Sequence of chain 1.B:
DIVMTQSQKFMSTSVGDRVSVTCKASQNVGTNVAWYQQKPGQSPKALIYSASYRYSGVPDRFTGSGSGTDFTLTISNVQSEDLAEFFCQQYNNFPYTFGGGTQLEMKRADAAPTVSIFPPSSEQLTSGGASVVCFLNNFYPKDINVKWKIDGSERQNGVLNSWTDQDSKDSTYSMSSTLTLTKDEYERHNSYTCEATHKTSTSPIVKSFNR

A protein and the small-molecule ligand that binds it are described below.
Small molecule (SMILES): CCC(=O)N(c1ccccc1)C1CCN(CCNC(=O)CCCC(=O)NCC(=O)NCC(=O)NCC(=O)NCC(=O)O)CC1

Binding-site contacts:
Ligand atom C16 contacts residue TYR91 of chain 1.B at 3.5 Å (hydrophobic).
Ligand atom N05 contacts residue TYR36 of chain 1.B at 3.6 Å (h-bond).
Ligand atom C01 contacts residue TRP110 of chain 1.A at 3.9 Å (hydrophobic).
Ligand atom C22 contacts residue TYR91 of chain 1.B at 3.3 Å (hydrophobic).
Ligand atom C43 contacts residue GLU99 of chain 1.A at 3.2 Å.
Ligand atom C16 contacts residue GLU99 of chain 1.A at 3.6 Å.
Ligand atom N15 contacts residue GLU99 of chain 1.A at 3.5 Å (salt-bridge).
Ligand atom N18 contacts residue GLU99 of chain 1.A at 2.7 Å (salt-bridge).
Ligand atom C14 contacts residue GLU99 of chain 1.A at 3.3 Å.
Ligand atom C10 contacts residue ASP108 of chain 1.A at 3.7 Å.
Ligand atom C07 contacts residue HIS35 of chain 1.A at 3.4 Å.
Ligand atom N15 contacts residue TYR91 of chain 1.B at 3.8 Å.
Ligand atom C03 contacts residue HIS35 of chain 1.A at 3.8 Å.
Ligand atom O25 contacts residue ASN32 of chain 1.B at 2.8 Å (h-bond).
Ligand atom C23 contacts residue ASN32 of chain 1.B at 3.6 Å.
Ligand atom C24 contacts residue ASN32 of chain 1.B at 3.4 Å.
Ligand atom C11 contacts residue TYR36 of chain 1.B at 3.4 Å (hydrophobic).
Ligand atom C06 contacts residue TYR36 of chain 1.B at 3.9 Å (hydrophobic).
Ligand atom C14 contacts residue TYR55 of chain 1.B at 3.5 Å (hydrophobic).
Ligand atom C01 contacts residue TYR36 of chain 1.B at 3.3 Å (hydrophobic).
Ligand atom C08 contacts residue ILE98 of chain 1.A at 3.3 Å (hydrophobic).
Ligand atom C44 contacts residue GLU99 of chain 1.A at 3.6 Å.
Ligand atom C13 contacts residue TYR36 of chain 1.B at 3.2 Å (hydrophobic).
Ligand atom O04 contacts residue GLN89 of chain 1.B at 2.8 Å (h-bond).
Ligand atom O04 contacts residue TYR96 of chain 1.B at 3.2 Å.
Ligand atom C19 contacts residue TYR49 of chain 1.B at 3.6 Å (hydrophobic).
Ligand atom C22 contacts residue TYR49 of chain 1.B at 3.7 Å (hydrophobic).
Ligand atom C03 contacts residue TYR36 of chain 1.B at 3.6 Å (hydrophobic).
Ligand atom C08 contacts residue ALA97 of chain 1.A at 3.7 Å (hydrophobic).
Ligand atom C08 contacts residue GLU99 of chain 1.A at 3.7 Å.
Ligand atom C02 contacts residue GLN89 of chain 1.B at 3.9 Å.
Ligand atom C17 contacts residue GLU99 of chain 1.A at 3.1 Å.
Ligand atom C01 contacts residue PHE98 of chain 1.B at 3.7 Å (hydrophobic).
Ligand atom C09 contacts residue ILE98 of chain 1.A at 3.1 Å (hydrophobic).
Ligand atom C01 contacts residue GLN89 of chain 1.B at 3.6 Å.
Ligand atom O20 contacts residue TYR49 of chain 1.B at 3.2 Å.
Ligand atom C13 contacts residue GLN89 of chain 1.B at 3.8 Å.
Ligand atom C23 contacts residue TYR91 of chain 1.B at 3.8 Å (hydrophobic).
Ligand atom C03 contacts residue GLN89 of chain 1.B at 3.5 Å.
Ligand atom C09 contacts residue ASP108 of chain 1.A at 3.8 Å.

Sequence of chain 1.A:
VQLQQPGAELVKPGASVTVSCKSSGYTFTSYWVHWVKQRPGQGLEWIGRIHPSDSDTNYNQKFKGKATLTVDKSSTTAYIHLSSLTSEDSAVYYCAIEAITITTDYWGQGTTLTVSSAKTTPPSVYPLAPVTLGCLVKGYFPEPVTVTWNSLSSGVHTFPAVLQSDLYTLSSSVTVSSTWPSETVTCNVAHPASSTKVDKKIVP